Binding-site contacts:
Ligand atom O3A contacts residue ARG103 of chain 1.H at 3.7 Å.
Ligand atom O3' contacts residue ASP216 of chain 1.H at 2.9 Å (salt-bridge).
Ligand atom N9 contacts residue HIS112 of chain 1.H at 3.4 Å.
Ligand atom O2G contacts residue ARG263 of chain 1.H at 3.4 Å (salt-bridge).
Ligand atom O1G contacts residue LYS209 of chain 1.H at 2.5 Å (salt-bridge).
Ligand atom C2 contacts residue TYR271 of chain 1.H at 3.7 Å (hydrophobic).
Ligand atom C2' contacts residue LEU47 of chain 1.H at 3.7 Å (hydrophobic).
Ligand atom N2 contacts residue LEU47 of chain 1.H at 2.4 Å (h-bond).
Ligand atom N7 contacts residue HIS267 of chain 1.H at 3.9 Å.
Ligand atom O3A contacts residue ASP208 of chain 1.H at 3.8 Å.
Ligand atom C4' contacts residue GLN46 of chain 1.H at 3.8 Å.
Ligand atom O1A contacts residue ARG61 of chain 1.H at 3.5 Å (salt-bridge).
Ligand atom C8 contacts residue HIS112 of chain 1.H at 3.6 Å.
Ligand atom O1G contacts residue MG1 of chain 1.SA at 2.6 Å.
Ligand atom C6 contacts residue TYR271 of chain 1.H at 3.4 Å (hydrophobic).
Ligand atom O5' contacts residue HIS112 of chain 1.H at 3.3 Å (h-bond).
Ligand atom C3' contacts residue ASP216 of chain 1.H at 3.7 Å.
Ligand atom O2B contacts residue MG1 of chain 1.SA at 2.6 Å.
Ligand atom O6 contacts residue TYR271 of chain 1.H at 3.4 Å (h-bond).
Ligand atom C5' contacts residue TYR212 of chain 1.H at 3.7 Å (hydrophobic).
Ligand atom PG contacts residue LYS209 of chain 1.H at 3.5 Å.
Ligand atom O2G contacts residue TYR212 of chain 1.H at 2.5 Å (h-bond).
Ligand atom O3' contacts residue GLN46 of chain 1.H at 3.1 Å (h-bond).
Ligand atom C1' contacts residue HIS112 of chain 1.H at 3.5 Å.
Ligand atom O3' contacts residue LEU47 of chain 1.H at 3.4 Å.
Ligand atom O1A contacts residue HIS107 of chain 1.H at 3.2 Å (h-bond).
Ligand atom O1A contacts residue HIS112 of chain 1.H at 2.4 Å (h-bond).
Ligand atom O2G contacts residue LYS209 of chain 1.H at 3.4 Å.
Ligand atom O4' contacts residue ARG61 of chain 1.H at 3.4 Å (salt-bridge).
Ligand atom O6 contacts residue GLN272 of chain 1.H at 3.1 Å (h-bond).
Ligand atom C2' contacts residue TYR271 of chain 1.H at 3.4 Å (hydrophobic).
Ligand atom C3' contacts residue TYR212 of chain 1.H at 3.8 Å (hydrophobic).
Ligand atom O4' contacts residue HIS112 of chain 1.H at 2.9 Å.
Ligand atom O2A contacts residue ARG61 of chain 1.H at 3.3 Å (salt-bridge).
Ligand atom N1 contacts residue TYR271 of chain 1.H at 2.9 Å (h-bond).
Ligand atom O3G contacts residue ARG263 of chain 1.H at 3.3 Å (salt-bridge).
Ligand atom PA contacts residue HIS112 of chain 1.H at 3.4 Å.
Ligand atom C2 contacts residue LEU47 of chain 1.H at 3.6 Å (hydrophobic).
Ligand atom O2B contacts residue ARG103 of chain 1.H at 3.5 Å (salt-bridge).
Ligand atom O2A contacts residue ASP208 of chain 1.H at 3.6 Å.

A protein and the small-molecule ligand that binds it are described below.
Small molecule (SMILES): Nc1nc2c(ncn2[C@H]2C[C@H](O)[C@@H](CO[P](=O)(O)O[P](=O)(O)OP(=O)(O)O)O2)c(=O)[nH]1

Sequence of chain 1.H:
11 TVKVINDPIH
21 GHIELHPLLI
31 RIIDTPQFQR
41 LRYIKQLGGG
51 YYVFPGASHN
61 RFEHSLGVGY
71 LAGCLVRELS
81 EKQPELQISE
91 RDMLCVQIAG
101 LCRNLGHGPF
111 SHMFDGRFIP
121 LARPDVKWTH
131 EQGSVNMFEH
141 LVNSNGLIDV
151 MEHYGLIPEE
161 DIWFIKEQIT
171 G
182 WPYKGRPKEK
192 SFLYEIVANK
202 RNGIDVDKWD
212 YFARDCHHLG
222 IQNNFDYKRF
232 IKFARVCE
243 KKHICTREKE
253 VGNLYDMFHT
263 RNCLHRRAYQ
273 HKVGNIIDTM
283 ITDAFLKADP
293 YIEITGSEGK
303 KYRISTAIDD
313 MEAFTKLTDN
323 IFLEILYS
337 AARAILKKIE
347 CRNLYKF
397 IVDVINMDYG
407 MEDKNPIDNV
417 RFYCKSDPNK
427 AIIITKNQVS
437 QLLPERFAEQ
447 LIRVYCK